Sequence of chain 1.I:
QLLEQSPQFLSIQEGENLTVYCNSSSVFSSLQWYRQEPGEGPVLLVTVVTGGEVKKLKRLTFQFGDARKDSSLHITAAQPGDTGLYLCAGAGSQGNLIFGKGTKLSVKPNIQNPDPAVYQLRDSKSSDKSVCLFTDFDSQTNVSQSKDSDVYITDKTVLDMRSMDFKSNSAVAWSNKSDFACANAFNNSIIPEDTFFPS

A small-molecule ligand and the protein it binds are described below.
Small molecule (SMILES): CC[C@H](C)[C@H](NC(=O)CN)C(=O)N[C@@H](CC(C)C)C(=O)NCC(=O)N[C@@H](Cc1ccccc1)C(=O)N[C@H](C(=O)N[C@@H](Cc1ccccc1)C(=O)N[C@H](C(=O)N[C@H](C=O)CC(C)C)[C@@H](C)O)C(C)C

Sequence of chain 1.F:
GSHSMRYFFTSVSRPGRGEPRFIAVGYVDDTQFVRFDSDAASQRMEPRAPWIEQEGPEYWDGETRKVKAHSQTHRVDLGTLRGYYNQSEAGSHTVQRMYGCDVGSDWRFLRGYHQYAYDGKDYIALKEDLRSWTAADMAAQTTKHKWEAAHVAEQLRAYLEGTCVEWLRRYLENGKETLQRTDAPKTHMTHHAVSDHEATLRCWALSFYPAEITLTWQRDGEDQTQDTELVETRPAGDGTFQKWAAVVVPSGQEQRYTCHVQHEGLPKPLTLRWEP

Sequence of chain 1.J:
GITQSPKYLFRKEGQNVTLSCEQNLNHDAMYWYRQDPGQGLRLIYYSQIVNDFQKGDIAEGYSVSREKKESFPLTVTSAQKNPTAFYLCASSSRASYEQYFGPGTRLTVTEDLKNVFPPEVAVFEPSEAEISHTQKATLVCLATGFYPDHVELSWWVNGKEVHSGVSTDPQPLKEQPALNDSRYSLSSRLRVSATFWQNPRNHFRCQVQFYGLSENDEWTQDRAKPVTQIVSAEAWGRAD

Binding-site contacts:
Ligand atom OG1 contacts residue LYS146 of chain 1.F at 3.1 Å (salt-bridge).
Ligand atom CG1 contacts residue GLU63 of chain 1.F at 3.6 Å.
Ligand atom O contacts residue TRP147 of chain 1.F at 3.0 Å (h-bond).
Ligand atom CB contacts residue THR73 of chain 1.F at 3.6 Å.
Ligand atom CA contacts residue GLU63 of chain 1.F at 3.5 Å.
Ligand atom CZ contacts residue GLN155 of chain 1.F at 3.4 Å.
Ligand atom OG1 contacts residue ASP32 of chain 1.J at 2.9 Å (salt-bridge).
Ligand atom CA contacts residue SER94 of chain 1.I at 3.4 Å.
Ligand atom O contacts residue LYS146 of chain 1.F at 3.4 Å (salt-bridge).
Ligand atom CA contacts residue GLN52 of chain 1.J at 3.6 Å.
Ligand atom O contacts residue THR143 of chain 1.F at 3.3 Å (h-bond).
Ligand atom O contacts residue GLN52 of chain 1.J at 3.3 Å (h-bond).
Ligand atom O contacts residue LYS66 of chain 1.F at 2.9 Å (salt-bridge).
Ligand atom CD2 contacts residue TRP147 of chain 1.F at 3.3 Å (hydrophobic).
Ligand atom N contacts residue TYR99 of chain 1.F at 3.1 Å (h-bond).
Ligand atom C contacts residue SER94 of chain 1.I at 3.4 Å.
Ligand atom CG2 contacts residue ILE53 of chain 1.J at 3.6 Å (hydrophobic).
Ligand atom N contacts residue GLN52 of chain 1.J at 3.1 Å (h-bond).
Ligand atom O contacts residue HIS70 of chain 1.F at 3.4 Å.
Ligand atom O contacts residue LYS66 of chain 1.F at 3.5 Å.
Ligand atom CD2 contacts residue TYR159 of chain 1.F at 3.4 Å (hydrophobic).
Ligand atom O contacts residue TYR159 of chain 1.F at 3.0 Å (h-bond).
Ligand atom CA contacts residue TYR7 of chain 1.F at 3.4 Å (hydrophobic).
Ligand atom O contacts residue THR73 of chain 1.F at 3.4 Å.
Ligand atom O contacts residue TYR84 of chain 1.F at 2.7 Å (h-bond).
Ligand atom O contacts residue LYS146 of chain 1.F at 3.4 Å.
Ligand atom CD2 contacts residue THR143 of chain 1.F at 3.4 Å.
Ligand atom CG2 contacts residue TYR7 of chain 1.F at 3.2 Å (hydrophobic).
Ligand atom N contacts residue TRP167 of chain 1.F at 3.5 Å.
Ligand atom CB contacts residue ASP77 of chain 1.F at 3.6 Å.
Ligand atom O contacts residue GLN95 of chain 1.I at 3.5 Å.
Ligand atom N contacts residue TYR171 of chain 1.F at 2.8 Å (h-bond).
Ligand atom N contacts residue TYR7 of chain 1.F at 3.0 Å (h-bond).
Ligand atom CG2 contacts residue THR73 of chain 1.F at 3.2 Å.
Ligand atom CA contacts residue ASP77 of chain 1.F at 3.5 Å.
Ligand atom N contacts residue GLU63 of chain 1.F at 3.1 Å (salt-bridge).
Ligand atom N contacts residue ASP77 of chain 1.F at 3.0 Å (salt-bridge).
Ligand atom CZ contacts residue ARG97 of chain 1.F at 3.5 Å.
Ligand atom C contacts residue TYR7 of chain 1.F at 3.6 Å (hydrophobic).
Ligand atom CB contacts residue TYR99 of chain 1.F at 3.4 Å (hydrophobic).